Sequence of chain 1.A:
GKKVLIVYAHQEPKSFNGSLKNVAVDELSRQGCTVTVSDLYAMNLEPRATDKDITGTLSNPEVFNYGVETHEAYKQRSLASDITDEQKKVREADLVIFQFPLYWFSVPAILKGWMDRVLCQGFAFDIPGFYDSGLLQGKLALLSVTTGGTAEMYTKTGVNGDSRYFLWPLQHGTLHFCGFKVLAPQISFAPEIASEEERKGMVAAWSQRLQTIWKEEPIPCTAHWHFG

The small molecule below binds the protein below.
Small molecule (SMILES): CC1(COc2ccc3c(c2)ncn3-c2ccc3cccc(N4CCC(N)CC4)c3n2)COC1

Sequence of chain 1.B:
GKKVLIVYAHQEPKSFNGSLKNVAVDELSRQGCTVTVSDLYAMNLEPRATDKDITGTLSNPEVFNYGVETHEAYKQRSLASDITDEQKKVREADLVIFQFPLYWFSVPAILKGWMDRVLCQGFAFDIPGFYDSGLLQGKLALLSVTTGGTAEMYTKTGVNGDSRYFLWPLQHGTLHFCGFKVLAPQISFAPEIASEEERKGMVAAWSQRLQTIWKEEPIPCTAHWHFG

Binding-site contacts:
Ligand atom C15 contacts residue FAD1 of chain 1.F at 3.4 Å.
Ligand atom C12 contacts residue MET155 of chain 1.B at 3.6 Å (hydrophobic).
Ligand atom N2 contacts residue ASN162 of chain 1.B at 3.1 Å (h-bond).
Ligand atom C2 contacts residue FAD1 of chain 1.F at 3.3 Å.
Ligand atom C9 contacts residue FAD1 of chain 1.F at 3.7 Å.
Ligand atom C4 contacts residue FAD1 of chain 1.F at 3.4 Å.
Ligand atom N2 contacts residue FAD1 of chain 1.F at 3.6 Å (h-bond).
Ligand atom C6 contacts residue PHE127 of chain 1.A at 3.4 Å (hydrophobic).
Ligand atom C16 contacts residue PHE127 of chain 1.A at 3.5 Å (hydrophobic).
Ligand atom C26 contacts residue THR152 of chain 1.B at 3.7 Å.
Ligand atom C12 contacts residue GLY151 of chain 1.B at 3.5 Å.
Ligand atom C10 contacts residue FAD1 of chain 1.F at 3.7 Å.
Ligand atom N3 contacts residue FAD1 of chain 1.F at 3.5 Å.
Ligand atom C14 contacts residue PHE127 of chain 1.A at 3.7 Å (hydrophobic).
Ligand atom C26 contacts residue GLY150 of chain 1.B at 3.7 Å.
Ligand atom N80 contacts residue GLU194 of chain 1.B at 3.7 Å.
Ligand atom C15 contacts residue PHE127 of chain 1.A at 3.7 Å (hydrophobic).
Ligand atom C4 contacts residue TRP106 of chain 1.B at 3.4 Å (hydrophobic).
Ligand atom C13 contacts residue GLY151 of chain 1.B at 3.5 Å.
Ligand atom C5 contacts residue GLY150 of chain 1.B at 3.5 Å.
Ligand atom C16 contacts residue TRP106 of chain 1.B at 3.7 Å (hydrophobic).
Ligand atom O1 contacts residue GLY150 of chain 1.B at 3.4 Å (h-bond).
Ligand atom N2 contacts residue PHE179 of chain 1.A at 3.6 Å.
Ligand atom C14 contacts residue FAD1 of chain 1.F at 3.5 Å.
Ligand atom C7 contacts residue FAD1 of chain 1.F at 3.4 Å.
Ligand atom C6 contacts residue FAD1 of chain 1.F at 3.4 Å.
Ligand atom C16 contacts residue FAD1 of chain 1.F at 3.3 Å.
Ligand atom O1 contacts residue GLY151 of chain 1.B at 3.5 Å.
Ligand atom C26 contacts residue MET155 of chain 1.B at 3.7 Å (hydrophobic).
Ligand atom N1 contacts residue FAD1 of chain 1.F at 3.5 Å (h-bond).
Ligand atom C3 contacts residue FAD1 of chain 1.F at 3.3 Å.
Ligand atom C18 contacts residue GLY150 of chain 1.B at 3.7 Å.
Ligand atom C11 contacts residue FAD1 of chain 1.F at 3.6 Å.
Ligand atom O2 contacts residue ILE195 of chain 1.B at 3.2 Å.
Ligand atom C7 contacts residue PHE127 of chain 1.A at 3.5 Å (hydrophobic).
Ligand atom C13 contacts residue GLY150 of chain 1.B at 3.5 Å.
Ligand atom C1 contacts residue PHE179 of chain 1.A at 3.5 Å (hydrophobic).
Ligand atom C1 contacts residue FAD1 of chain 1.F at 3.2 Å.
Ligand atom C3 contacts residue PHE179 of chain 1.A at 3.7 Å (hydrophobic).
Ligand atom C11 contacts residue PHE127 of chain 1.A at 3.7 Å (hydrophobic).